Sequence of chain 1.A:
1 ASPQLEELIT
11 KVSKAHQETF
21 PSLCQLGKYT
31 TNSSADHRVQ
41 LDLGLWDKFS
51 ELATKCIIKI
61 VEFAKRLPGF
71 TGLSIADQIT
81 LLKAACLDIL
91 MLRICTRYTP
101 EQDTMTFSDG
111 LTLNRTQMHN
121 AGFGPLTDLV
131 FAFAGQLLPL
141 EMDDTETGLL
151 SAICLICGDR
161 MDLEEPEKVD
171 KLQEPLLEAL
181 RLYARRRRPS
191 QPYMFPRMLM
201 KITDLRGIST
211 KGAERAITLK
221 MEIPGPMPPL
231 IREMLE

A protein and the small-molecule ligand that binds it are described below.
Small molecule (SMILES): CC1(C)CCC(C)(C)c2cc(C(=O)c3ccc4cc(C(=O)O)ccc4c3)ccc21

Binding-site contacts:
Ligand atom C1 contacts residue SER108 of chain 1.A at 3.3 Å.
Ligand atom O3 contacts residue ILE94 of chain 1.A at 4.0 Å.
Ligand atom C10 contacts residue PHE107 of chain 1.A at 3.8 Å (hydrophobic).
Ligand atom C12 contacts residue PHE49 of chain 1.A at 3.9 Å (hydrophobic).
Ligand atom C25 contacts residue TRP46 of chain 1.A at 3.7 Å (hydrophobic).
Ligand atom C11 contacts residue PHE107 of chain 1.A at 3.4 Å (hydrophobic).
Ligand atom C6 contacts residue ILE94 of chain 1.A at 3.8 Å (hydrophobic).
Ligand atom O1 contacts residue ARG97 of chain 1.A at 3.6 Å.
Ligand atom C6 contacts residue LEU90 of chain 1.A at 3.4 Å (hydrophobic).
Ligand atom C13 contacts residue PHE49 of chain 1.A at 3.6 Å (hydrophobic).
Ligand atom O1 contacts residue CYS56 of chain 1.A at 3.8 Å.
Ligand atom C3 contacts residue CYS56 of chain 1.A at 3.7 Å (hydrophobic).
Ligand atom C4 contacts residue LEU90 of chain 1.A at 3.3 Å (hydrophobic).
Ligand atom C9 contacts residue ALA53 of chain 1.A at 3.6 Å (hydrophobic).
Ligand atom C24 contacts residue GLY212 of chain 1.A at 3.7 Å.
Ligand atom O2 contacts residue SER108 of chain 1.A at 2.9 Å (h-bond).
Ligand atom O3 contacts residue PHE123 of chain 1.A at 3.4 Å.
Ligand atom O1 contacts residue PHE20 of chain 1.A at 3.4 Å.
Ligand atom O3 contacts residue MET91 of chain 1.A at 3.6 Å.
Ligand atom C2 contacts residue PHE107 of chain 1.A at 3.9 Å (hydrophobic).
Ligand atom C25 contacts residue ILE231 of chain 1.A at 3.8 Å (hydrophobic).
Ligand atom C17 contacts residue GLY212 of chain 1.A at 3.7 Å.
Ligand atom O2 contacts residue PHE107 of chain 1.A at 3.5 Å.
Ligand atom C18 contacts residue LEU219 of chain 1.A at 3.7 Å (hydrophobic).
Ligand atom C14 contacts residue PHE49 of chain 1.A at 3.6 Å (hydrophobic).
Ligand atom C24 contacts residue MET91 of chain 1.A at 3.3 Å (hydrophobic).
Ligand atom C11 contacts residue LEU52 of chain 1.A at 3.9 Å (hydrophobic).
Ligand atom C4 contacts residue ILE94 of chain 1.A at 3.6 Å (hydrophobic).
Ligand atom C8 contacts residue PHE49 of chain 1.A at 3.6 Å (hydrophobic).
Ligand atom O1 contacts residue SER108 of chain 1.A at 2.5 Å (h-bond).
Ligand atom C8 contacts residue ALA53 of chain 1.A at 3.8 Å (hydrophobic).
Ligand atom C14 contacts residue PHE123 of chain 1.A at 3.8 Å (hydrophobic).
Ligand atom C26 contacts residue MET234 of chain 1.A at 4.0 Å (hydrophobic).
Ligand atom C5 contacts residue ILE94 of chain 1.A at 3.8 Å (hydrophobic).
Ligand atom C26 contacts residue LEU235 of chain 1.A at 3.9 Å (hydrophobic).
Ligand atom C2 contacts residue CYS56 of chain 1.A at 3.9 Å (hydrophobic).
Ligand atom C9 contacts residue PHE107 of chain 1.A at 3.7 Å (hydrophobic).
Ligand atom C23 contacts residue PHE123 of chain 1.A at 3.9 Å (hydrophobic).
Ligand atom C23 contacts residue GLY122 of chain 1.A at 3.7 Å.
Ligand atom C5 contacts residue LEU90 of chain 1.A at 3.8 Å (hydrophobic).